Binding-site contacts:
Ligand atom O1 contacts residue NI1 of chain 1.Y at 2.0 Å (h-bond).
Ligand atom C5 contacts residue THR168 of chain 1.F at 3.5 Å.
Ligand atom C3 contacts residue ASN123 of chain 1.F at 3.6 Å.
Ligand atom C4 contacts residue GLN132 of chain 1.F at 3.9 Å.
Ligand atom C1 contacts residue RIO1 of chain 1.AA at 3.5 Å.
Ligand atom O3 contacts residue ARG233 of chain 1.F at 2.9 Å (salt-bridge).
Ligand atom O3 contacts residue THR168 of chain 1.F at 2.6 Å (h-bond).
Ligand atom O2 contacts residue NI1 of chain 1.Y at 4.0 Å.
Ligand atom C1 contacts residue ASN123 of chain 1.F at 3.9 Å.
Ligand atom C1 contacts residue HIS135 of chain 1.F at 3.7 Å.
Ligand atom O4 contacts residue ARG233 of chain 1.F at 2.7 Å (salt-bridge).
Ligand atom O1 contacts residue HIS222 of chain 1.F at 4.0 Å.
Ligand atom O4 contacts residue ASN123 of chain 1.F at 3.4 Å.
Ligand atom O4 contacts residue LEU235 of chain 1.F at 4.0 Å.
Ligand atom C5 contacts residue GLY224 of chain 1.F at 4.0 Å.
Ligand atom O5 contacts residue NI1 of chain 1.Y at 2.1 Å (h-bond).
Ligand atom O2 contacts residue GLN132 of chain 1.F at 3.2 Å (h-bond).
Ligand atom O1 contacts residue ASP137 of chain 1.F at 3.1 Å (salt-bridge).
Ligand atom C2 contacts residue NI1 of chain 1.Y at 2.8 Å.
Ligand atom C1 contacts residue NI1 of chain 1.Y at 2.8 Å.
Ligand atom C1 contacts residue GLN132 of chain 1.F at 3.6 Å.
Ligand atom O5 contacts residue GLN132 of chain 1.F at 3.5 Å (h-bond).
Ligand atom O3 contacts residue GLY224 of chain 1.F at 3.7 Å.
Ligand atom O3 contacts residue GLY166 of chain 1.F at 4.2 Å.
Ligand atom C4 contacts residue GLY224 of chain 1.F at 3.7 Å.
Ligand atom O5 contacts residue HIS135 of chain 1.F at 3.2 Å (h-bond).
Ligand atom C2 contacts residue HIS222 of chain 1.F at 4.0 Å.
Ligand atom C3 contacts residue GLN132 of chain 1.F at 3.6 Å.
Ligand atom O1 contacts residue RIO1 of chain 1.AA at 2.8 Å (h-bond).
Ligand atom C4 contacts residue THR168 of chain 1.F at 4.2 Å.
Ligand atom C2 contacts residue HIS135 of chain 1.F at 3.8 Å.
Ligand atom O5 contacts residue ASP137 of chain 1.F at 4.1 Å.
Ligand atom O5 contacts residue HIS222 of chain 1.F at 2.9 Å (h-bond).
Ligand atom C2 contacts residue ASN123 of chain 1.F at 4.2 Å.
Ligand atom O2 contacts residue ASN76 of chain 1.F at 3.2 Å.
Ligand atom O2 contacts residue RIO1 of chain 1.AA at 3.5 Å (h-bond).
Ligand atom C2 contacts residue GLN132 of chain 1.F at 3.2 Å.
Ligand atom C5 contacts residue ARG233 of chain 1.F at 3.5 Å.
Ligand atom O2 contacts residue ASN123 of chain 1.F at 3.3 Å (h-bond).
Ligand atom O1 contacts residue HIS135 of chain 1.F at 3.0 Å (h-bond).

Sequence of chain 1.F:
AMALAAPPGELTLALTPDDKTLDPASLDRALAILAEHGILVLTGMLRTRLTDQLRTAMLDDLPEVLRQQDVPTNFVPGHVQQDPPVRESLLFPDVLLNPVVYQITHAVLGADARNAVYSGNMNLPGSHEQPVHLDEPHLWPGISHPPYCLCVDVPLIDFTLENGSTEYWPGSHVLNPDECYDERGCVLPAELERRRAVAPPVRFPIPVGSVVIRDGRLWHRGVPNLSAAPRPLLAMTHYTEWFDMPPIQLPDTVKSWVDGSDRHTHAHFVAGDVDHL

The small molecule below binds the protein below.
Small molecule (SMILES): O=C(O)CCC(=O)C(=O)O